Sequence of chain 57.C:
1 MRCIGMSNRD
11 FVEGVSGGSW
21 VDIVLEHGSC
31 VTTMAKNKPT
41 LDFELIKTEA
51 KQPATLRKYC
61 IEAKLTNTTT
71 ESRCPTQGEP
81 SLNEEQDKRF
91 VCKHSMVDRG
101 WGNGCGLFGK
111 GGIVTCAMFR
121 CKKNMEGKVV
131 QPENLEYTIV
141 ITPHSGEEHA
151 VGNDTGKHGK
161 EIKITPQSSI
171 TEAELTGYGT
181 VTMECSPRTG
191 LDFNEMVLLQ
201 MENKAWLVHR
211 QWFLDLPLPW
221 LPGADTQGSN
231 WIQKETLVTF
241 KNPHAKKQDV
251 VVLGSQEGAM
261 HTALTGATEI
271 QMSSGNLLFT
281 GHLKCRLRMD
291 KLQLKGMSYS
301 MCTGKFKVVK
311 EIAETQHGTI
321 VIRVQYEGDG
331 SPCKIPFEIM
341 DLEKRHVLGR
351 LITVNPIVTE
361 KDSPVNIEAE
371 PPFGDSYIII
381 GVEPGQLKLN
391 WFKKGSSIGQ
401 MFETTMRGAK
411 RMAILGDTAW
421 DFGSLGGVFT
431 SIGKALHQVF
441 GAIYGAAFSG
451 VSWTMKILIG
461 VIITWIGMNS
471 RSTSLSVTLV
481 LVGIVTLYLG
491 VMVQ

Binding-site contacts:
Ligand atom C2 contacts residue HIS149 of chain 57.C at 3.6 Å.
Ligand atom O3 contacts residue HIS149 of chain 57.C at 4.0 Å.
Ligand atom C7 contacts residue HIS149 of chain 57.C at 4.3 Å.
Ligand atom O7 contacts residue ASN153 of chain 57.C at 4.5 Å.
Ligand atom C6 contacts residue HIS158 of chain 57.C at 3.7 Å.
Ligand atom C5 contacts residue HIS158 of chain 57.C at 4.0 Å.
Ligand atom C5 contacts residue HIS149 of chain 57.C at 4.2 Å.
Ligand atom C4 contacts residue HIS149 of chain 57.C at 4.0 Å.
Ligand atom O5 contacts residue HIS158 of chain 57.C at 3.1 Å.
Ligand atom C4 contacts residue ASN153 of chain 57.C at 4.2 Å.
Ligand atom O5 contacts residue HIS149 of chain 57.C at 3.5 Å.
Ligand atom O4 contacts residue LYS157 of chain 57.C at 4.5 Å.
Ligand atom O6 contacts residue LYS157 of chain 57.C at 3.2 Å (salt-bridge).
Ligand atom O7 contacts residue GLY102 of chain 57.A at 3.0 Å (h-bond).
Ligand atom C3 contacts residue HIS149 of chain 57.C at 4.3 Å.
Ligand atom O5 contacts residue THR155 of chain 57.C at 4.5 Å.
Ligand atom O7 contacts residue TRP101 of chain 57.A at 3.8 Å.
Ligand atom C1 contacts residue THR155 of chain 57.C at 3.8 Å.
Ligand atom C8 contacts residue TRP101 of chain 57.A at 4.4 Å (hydrophobic).
Ligand atom C5 contacts residue LYS157 of chain 57.C at 3.9 Å.
Ligand atom N2 contacts residue HIS149 of chain 57.C at 4.2 Å.
Ligand atom N2 contacts residue ASN153 of chain 57.C at 2.9 Å (h-bond).
Ligand atom C1 contacts residue HIS158 of chain 57.C at 4.1 Å.
Ligand atom C1 contacts residue HIS149 of chain 57.C at 3.4 Å.
Ligand atom C7 contacts residue GLY102 of chain 57.A at 4.1 Å.
Ligand atom C6 contacts residue LYS157 of chain 57.C at 3.6 Å.
Ligand atom O5 contacts residue ASN153 of chain 57.C at 2.4 Å (h-bond).
Ligand atom C7 contacts residue ASN153 of chain 57.C at 3.6 Å.
Ligand atom C8 contacts residue HIS149 of chain 57.C at 3.7 Å.
Ligand atom C1 contacts residue ASN153 of chain 57.C at 1.4 Å.
Ligand atom C8 contacts residue ASN153 of chain 57.C at 4.0 Å.
Ligand atom C2 contacts residue ASN153 of chain 57.C at 2.5 Å.
Ligand atom C3 contacts residue ASN153 of chain 57.C at 3.8 Å.
Ligand atom C5 contacts residue ASN153 of chain 57.C at 3.7 Å.

Sequence of chain 57.A:
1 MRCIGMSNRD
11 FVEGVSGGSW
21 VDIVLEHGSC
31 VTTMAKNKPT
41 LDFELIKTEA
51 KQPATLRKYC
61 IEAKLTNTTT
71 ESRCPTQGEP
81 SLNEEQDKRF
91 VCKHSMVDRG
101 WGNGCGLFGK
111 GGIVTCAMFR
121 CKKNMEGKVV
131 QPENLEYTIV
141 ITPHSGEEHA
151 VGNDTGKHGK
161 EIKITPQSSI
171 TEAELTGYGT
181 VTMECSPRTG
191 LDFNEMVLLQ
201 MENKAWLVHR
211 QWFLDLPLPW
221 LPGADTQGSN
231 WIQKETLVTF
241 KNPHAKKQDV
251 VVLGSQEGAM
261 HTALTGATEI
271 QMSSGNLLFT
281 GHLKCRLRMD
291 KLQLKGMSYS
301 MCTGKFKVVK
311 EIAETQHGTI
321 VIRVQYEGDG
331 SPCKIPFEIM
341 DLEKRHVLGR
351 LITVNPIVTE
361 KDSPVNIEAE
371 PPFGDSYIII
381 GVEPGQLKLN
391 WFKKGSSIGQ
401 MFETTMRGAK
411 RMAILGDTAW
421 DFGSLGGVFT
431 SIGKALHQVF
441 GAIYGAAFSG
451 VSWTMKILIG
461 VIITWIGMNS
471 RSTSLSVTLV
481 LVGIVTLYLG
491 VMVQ

A small-molecule ligand and the protein it binds are described below.
Small molecule (SMILES): CC(=O)N[C@@H]1[C@@H](O)[C@H](O)[C@@H](CO)O[C@H]1O